Binding-site contacts:
Ligand atom C6 contacts residue LEU164 of chain 2.A at 3.8 Å (hydrophobic).
Ligand atom C7 contacts residue LEU40 of chain 2.A at 3.7 Å (hydrophobic).
Ligand atom N2 contacts residue SER112 of chain 2.A at 3.8 Å.
Ligand atom C18 contacts residue SO41 of chain 2.K at 3.6 Å.
Ligand atom N7 contacts residue THR174 of chain 2.A at 3.4 Å.
Ligand atom N6 contacts residue LYS63 of chain 2.A at 2.9 Å (salt-bridge).
Ligand atom N3 contacts residue LEU40 of chain 2.A at 3.8 Å.
Ligand atom C18 contacts residue GLU161 of chain 2.A at 3.5 Å.
Ligand atom C14 contacts residue LEU40 of chain 2.A at 3.4 Å (hydrophobic).
Ligand atom C2 contacts residue ALA61 of chain 2.A at 3.6 Å (hydrophobic).
Ligand atom C9 contacts residue THR174 of chain 2.A at 3.6 Å.
Ligand atom C21 contacts residue GLY43 of chain 2.A at 3.6 Å.
Ligand atom N2 contacts residue ALA114 of chain 2.A at 3.1 Å (h-bond).
Ligand atom N5 contacts residue ALA61 of chain 2.A at 3.6 Å.
Ligand atom C17 contacts residue SO41 of chain 2.K at 3.7 Å.
Ligand atom C8 contacts residue GLU118 of chain 2.A at 3.7 Å.
Ligand atom C2 contacts residue LEU164 of chain 2.A at 3.6 Å (hydrophobic).
Ligand atom C12 contacts residue ASP175 of chain 2.A at 3.2 Å.
Ligand atom C14 contacts residue GLY41 of chain 2.A at 3.6 Å.
Ligand atom C19 contacts residue GLY41 of chain 2.A at 3.4 Å.
Ligand atom C21 contacts residue VAL48 of chain 2.A at 3.5 Å (hydrophobic).
Ligand atom C11 contacts residue LYS63 of chain 2.A at 3.7 Å.
Ligand atom C11 contacts residue THR174 of chain 2.A at 3.8 Å.
Ligand atom N8 contacts residue GLY43 of chain 2.A at 3.6 Å (h-bond).
Ligand atom C10 contacts residue THR174 of chain 2.A at 3.6 Å.
Ligand atom C21 contacts residue GLU42 of chain 2.A at 3.7 Å.
Ligand atom C5 contacts residue LEU164 of chain 2.A at 3.4 Å (hydrophobic).
Ligand atom N8 contacts residue SER46 of chain 2.A at 3.2 Å (h-bond).
Ligand atom N5 contacts residue SER112 of chain 2.A at 3.0 Å (h-bond).
Ligand atom C4 contacts residue LEU164 of chain 2.A at 3.7 Å (hydrophobic).
Ligand atom C19 contacts residue GLU42 of chain 2.A at 3.6 Å.
Ligand atom C1 contacts residue ALA114 of chain 2.A at 3.5 Å (hydrophobic).
Ligand atom C13 contacts residue ASP175 of chain 2.A at 3.8 Å.
Ligand atom O1 contacts residue THR174 of chain 2.A at 3.0 Å (h-bond).
Ligand atom C19 contacts residue VAL48 of chain 2.A at 3.8 Å (hydrophobic).
Ligand atom O1 contacts residue LEU111 of chain 2.A at 3.5 Å.
Ligand atom N2 contacts residue ALA61 of chain 2.A at 3.6 Å.
Ligand atom C20 contacts residue ASP175 of chain 2.A at 3.7 Å.
Ligand atom C1 contacts residue TYR113 of chain 2.A at 3.7 Å (hydrophobic).
Ligand atom C12 contacts residue LYS63 of chain 2.A at 3.8 Å.

Sequence of chain 2.A:
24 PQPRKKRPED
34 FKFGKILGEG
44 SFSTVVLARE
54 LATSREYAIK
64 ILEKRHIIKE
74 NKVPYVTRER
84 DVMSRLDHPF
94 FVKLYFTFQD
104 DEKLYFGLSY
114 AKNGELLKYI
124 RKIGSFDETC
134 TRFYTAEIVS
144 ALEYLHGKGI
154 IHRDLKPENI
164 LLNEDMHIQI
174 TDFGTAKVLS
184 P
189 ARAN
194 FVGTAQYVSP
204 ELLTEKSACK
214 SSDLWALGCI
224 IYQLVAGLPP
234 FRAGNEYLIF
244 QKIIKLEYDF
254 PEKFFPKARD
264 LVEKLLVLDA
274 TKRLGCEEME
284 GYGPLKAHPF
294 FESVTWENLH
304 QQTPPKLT

The protein below binds the small molecule below.
Small molecule (SMILES): CC(C)n1cc(C(=O)c2cncc(NCCc3cccnc3)n2)c2c(N)ncnc21